Sequence of chain 1.B:
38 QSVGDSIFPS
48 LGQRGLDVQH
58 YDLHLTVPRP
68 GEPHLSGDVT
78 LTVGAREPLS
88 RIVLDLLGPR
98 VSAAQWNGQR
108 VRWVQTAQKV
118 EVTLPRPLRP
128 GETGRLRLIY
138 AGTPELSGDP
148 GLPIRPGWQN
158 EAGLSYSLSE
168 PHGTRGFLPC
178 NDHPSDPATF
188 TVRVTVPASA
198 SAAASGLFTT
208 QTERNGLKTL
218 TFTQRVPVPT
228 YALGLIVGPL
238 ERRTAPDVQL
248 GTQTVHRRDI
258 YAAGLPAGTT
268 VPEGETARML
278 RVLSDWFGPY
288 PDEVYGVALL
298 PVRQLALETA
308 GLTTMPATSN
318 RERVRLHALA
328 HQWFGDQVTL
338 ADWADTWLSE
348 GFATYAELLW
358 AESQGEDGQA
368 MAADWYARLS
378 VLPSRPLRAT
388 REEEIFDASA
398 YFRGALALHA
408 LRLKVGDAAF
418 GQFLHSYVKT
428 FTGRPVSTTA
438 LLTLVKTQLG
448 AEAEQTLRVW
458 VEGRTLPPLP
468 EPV

Binding-site contacts:
Ligand atom SD contacts residue GLU167 of chain 1.B at 3.8 Å.
Ligand atom CA contacts residue GLU305 of chain 1.B at 4.1 Å.
Ligand atom OXT contacts residue ALA303 of chain 1.B at 4.1 Å.
Ligand atom OXT contacts residue GLU347 of chain 1.B at 3.5 Å (salt-bridge).
Ligand atom OXT contacts residue TYR398 of chain 1.B at 4.3 Å.
Ligand atom OXT contacts residue HIS328 of chain 1.B at 3.6 Å (h-bond).
Ligand atom O contacts residue HIS324 of chain 1.B at 4.2 Å.
Ligand atom CG contacts residue PRO150 of chain 1.B at 4.4 Å (hydrophobic).
Ligand atom SD contacts residue ILE151 of chain 1.B at 3.8 Å.
Ligand atom N contacts residue PHE393 of chain 1.B at 4.4 Å.
Ligand atom C contacts residue GLU305 of chain 1.B at 4.0 Å.
Ligand atom CB contacts residue TYR398 of chain 1.B at 3.6 Å (hydrophobic).
Ligand atom OXT contacts residue HIS324 of chain 1.B at 3.4 Å (h-bond).
Ligand atom CA contacts residue ZN1 of chain 1.F at 4.0 Å.
Ligand atom CA contacts residue ALA303 of chain 1.B at 3.6 Å (hydrophobic).
Ligand atom CA contacts residue GLU347 of chain 1.B at 4.0 Å.
Ligand atom CE contacts residue LEU302 of chain 1.B at 3.5 Å (hydrophobic).
Ligand atom CG contacts residue PHE393 of chain 1.B at 4.0 Å (hydrophobic).
Ligand atom CE contacts residue ILE151 of chain 1.B at 3.6 Å (hydrophobic).
Ligand atom O contacts residue TYR398 of chain 1.B at 3.2 Å (h-bond).
Ligand atom C contacts residue HIS324 of chain 1.B at 4.3 Å.
Ligand atom O contacts residue ALA303 of chain 1.B at 4.0 Å.
Ligand atom CE contacts residue ALA303 of chain 1.B at 4.2 Å (hydrophobic).
Ligand atom N contacts residue LEU304 of chain 1.B at 4.0 Å.
Ligand atom N contacts residue ZN1 of chain 1.F at 4.0 Å.
Ligand atom CA contacts residue GLU167 of chain 1.B at 3.5 Å.
Ligand atom CB contacts residue GLU167 of chain 1.B at 3.8 Å.
Ligand atom N contacts residue GLU167 of chain 1.B at 2.3 Å (salt-bridge).
Ligand atom N contacts residue GLU305 of chain 1.B at 3.5 Å (salt-bridge).
Ligand atom CA contacts residue TYR398 of chain 1.B at 4.2 Å (hydrophobic).
Ligand atom C contacts residue ALA303 of chain 1.B at 3.7 Å (hydrophobic).
Ligand atom O contacts residue ZN1 of chain 1.F at 3.4 Å.
Ligand atom OXT contacts residue GLU305 of chain 1.B at 3.3 Å (salt-bridge).
Ligand atom OXT contacts residue ZN1 of chain 1.F at 2.0 Å.
Ligand atom CG contacts residue GLU167 of chain 1.B at 3.3 Å.
Ligand atom C contacts residue ZN1 of chain 1.F at 2.9 Å.
Ligand atom C contacts residue TYR398 of chain 1.B at 3.7 Å (hydrophobic).
Ligand atom N contacts residue GLU347 of chain 1.B at 3.2 Å (salt-bridge).
Ligand atom O contacts residue GLU347 of chain 1.B at 4.2 Å.
Ligand atom C contacts residue GLU347 of chain 1.B at 3.9 Å.

A small-molecule ligand and the protein it binds are described below.
Small molecule (SMILES): CSCC[C@H](N)C(=O)O